Sequence of chain 1.A:
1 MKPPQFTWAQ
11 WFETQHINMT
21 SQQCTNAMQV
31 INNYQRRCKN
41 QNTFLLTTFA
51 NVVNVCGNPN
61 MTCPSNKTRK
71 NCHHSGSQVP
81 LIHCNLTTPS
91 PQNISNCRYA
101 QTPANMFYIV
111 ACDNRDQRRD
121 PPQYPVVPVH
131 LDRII

A protein and the small-molecule ligand that binds it are described below.
Small molecule (SMILES): Nc1ncnc2c1ncn2[C@@H]1O[C@H](CO[P](=O)(O)O[P](=O)(O)OP(=O)(O)O[P](=O)(O)O[P](=O)(O)OC[C@H]2O[C@@H](n3cnc4c(N)ncnc43)[C@H](O)[C@@H]2O)[C@@H](O)[C@H]1O

Binding-site contacts:
Ligand atom C6B contacts residue GLN41 of chain 1.A at 3.7 Å.
Ligand atom C5B contacts residue GLN41 of chain 1.A at 3.4 Å.
Ligand atom O4F contacts residue HIS130 of chain 1.A at 3.4 Å.
Ligand atom O2B contacts residue HIS16 of chain 1.A at 3.6 Å.
Ligand atom O1B contacts residue GLN15 of chain 1.A at 3.0 Å (h-bond).
Ligand atom C2A contacts residue ASP113 of chain 1.A at 3.6 Å.
Ligand atom C6A contacts residue ALA111 of chain 1.A at 3.5 Å (hydrophobic).
Ligand atom C5F contacts residue VAL129 of chain 1.A at 3.5 Å (hydrophobic).
Ligand atom C8A contacts residue HIS130 of chain 1.A at 3.3 Å.
Ligand atom PA contacts residue HIS130 of chain 1.A at 3.7 Å.
Ligand atom C4J contacts residue GLN41 of chain 1.A at 3.5 Å.
Ligand atom O1D contacts residue ARG37 of chain 1.A at 3.0 Å (salt-bridge).
Ligand atom C8B contacts residue GLN41 of chain 1.A at 3.7 Å.
Ligand atom C2A contacts residue VAL129 of chain 1.A at 3.5 Å (hydrophobic).
Ligand atom C2B contacts residue HIS83 of chain 1.A at 3.6 Å.
Ligand atom N1A contacts residue ALA111 of chain 1.A at 3.5 Å.
Ligand atom O1A contacts residue GLN15 of chain 1.A at 3.5 Å (h-bond).
Ligand atom O5F contacts residue HIS130 of chain 1.A at 3.0 Å (h-bond).
Ligand atom N6A contacts residue ALA111 of chain 1.A at 3.5 Å.
Ligand atom O2A contacts residue LEU131 of chain 1.A at 3.0 Å (h-bond).
Ligand atom C5A contacts residue HIS130 of chain 1.A at 3.5 Å.
Ligand atom O4F contacts residue VAL129 of chain 1.A at 3.8 Å.
Ligand atom O1A contacts residue HIS16 of chain 1.A at 2.8 Å (h-bond).
Ligand atom O2D contacts residue ARG37 of chain 1.A at 3.7 Å.
Ligand atom O2B contacts residue LYS39 of chain 1.A at 2.7 Å (salt-bridge).
Ligand atom N6A contacts residue CYS63 of chain 1.A at 3.6 Å.
Ligand atom O1B contacts residue LYS39 of chain 1.A at 3.5 Å (salt-bridge).
Ligand atom PB contacts residue LYS39 of chain 1.A at 3.5 Å.
Ligand atom N6A contacts residue ARG69 of chain 1.A at 3.8 Å.
Ligand atom N7A contacts residue HIS130 of chain 1.A at 3.3 Å.
Ligand atom O1D contacts residue LYS39 of chain 1.A at 3.7 Å.
Ligand atom C5J contacts residue GLN41 of chain 1.A at 3.3 Å.
Ligand atom N3B contacts residue HIS83 of chain 1.A at 3.4 Å.
Ligand atom N6A contacts residue ASN71 of chain 1.A at 2.9 Å (h-bond).
Ligand atom N1A contacts residue ASN71 of chain 1.A at 3.0 Å (h-bond).
Ligand atom C4B contacts residue GLN41 of chain 1.A at 3.5 Å.
Ligand atom O4J contacts residue GLN41 of chain 1.A at 3.3 Å.
Ligand atom O2A contacts residue HIS130 of chain 1.A at 3.0 Å (h-bond).
Ligand atom N1A contacts residue ARG69 of chain 1.A at 3.6 Å.
Ligand atom N7B contacts residue GLN41 of chain 1.A at 3.5 Å (h-bond).